Sequence of chain 6.B:
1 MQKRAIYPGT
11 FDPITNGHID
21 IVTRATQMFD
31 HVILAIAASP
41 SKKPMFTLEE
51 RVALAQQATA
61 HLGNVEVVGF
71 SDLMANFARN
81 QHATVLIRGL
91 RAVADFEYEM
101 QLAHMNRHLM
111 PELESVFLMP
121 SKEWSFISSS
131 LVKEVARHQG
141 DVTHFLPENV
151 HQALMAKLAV

Sequence of chain 11.B:
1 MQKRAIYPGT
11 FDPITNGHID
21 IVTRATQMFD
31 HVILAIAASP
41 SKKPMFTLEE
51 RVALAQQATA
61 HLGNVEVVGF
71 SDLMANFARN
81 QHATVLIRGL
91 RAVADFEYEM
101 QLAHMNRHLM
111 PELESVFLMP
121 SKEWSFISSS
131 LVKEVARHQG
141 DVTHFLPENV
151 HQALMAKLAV

Binding-site contacts:
Ligand atom C2 contacts residue LEU131 of chain 6.B at 3.9 Å (hydrophobic).
Ligand atom C4 contacts residue GLU134 of chain 6.B at 3.8 Å.
Ligand atom F contacts residue PHE70 of chain 11.B at 4.0 Å.
Ligand atom C6 contacts residue LEU73 of chain 11.B at 3.4 Å (hydrophobic).
Ligand atom C2 contacts residue LEU102 of chain 11.B at 3.5 Å (hydrophobic).
Ligand atom C2 contacts residue MET105 of chain 11.B at 3.8 Å (hydrophobic).
Ligand atom F2 contacts residue GLU134 of chain 6.B at 3.4 Å.
Ligand atom F1 contacts residue HIS138 of chain 6.B at 3.5 Å.
Ligand atom O contacts residue ASN106 of chain 11.B at 2.6 Å (h-bond).
Ligand atom F1 contacts residue MET74 of chain 11.B at 4.0 Å.
Ligand atom O contacts residue MET74 of chain 11.B at 3.1 Å.
Ligand atom O contacts residue ALA75 of chain 11.B at 3.3 Å (h-bond).
Ligand atom C5 contacts residue MET74 of chain 11.B at 4.0 Å (hydrophobic).
Ligand atom C1 contacts residue MET105 of chain 11.B at 4.0 Å (hydrophobic).
Ligand atom C1 contacts residue LEU102 of chain 11.B at 3.9 Å (hydrophobic).
Ligand atom C contacts residue LEU73 of chain 11.B at 3.6 Å (hydrophobic).
Ligand atom C6 contacts residue MET74 of chain 11.B at 3.7 Å (hydrophobic).
Ligand atom N1 contacts residue MET74 of chain 11.B at 3.0 Å (h-bond).
Ligand atom C3 contacts residue VAL135 of chain 6.B at 3.8 Å (hydrophobic).
Ligand atom C contacts residue ASN106 of chain 11.B at 3.2 Å.
Ligand atom C3 contacts residue LEU102 of chain 11.B at 3.7 Å (hydrophobic).
Ligand atom C1 contacts residue ASN106 of chain 11.B at 3.1 Å.
Ligand atom N1 contacts residue LEU73 of chain 11.B at 3.5 Å.
Ligand atom C4 contacts residue LEU73 of chain 11.B at 4.0 Å (hydrophobic).
Ligand atom C contacts residue MET74 of chain 11.B at 3.7 Å (hydrophobic).
Ligand atom C3 contacts residue LEU131 of chain 6.B at 3.8 Å (hydrophobic).
Ligand atom C5 contacts residue LEU73 of chain 11.B at 4.0 Å (hydrophobic).
Ligand atom C7 contacts residue GLU134 of chain 6.B at 4.2 Å.
Ligand atom F contacts residue MET74 of chain 11.B at 3.9 Å.
Ligand atom F1 contacts residue LEU73 of chain 11.B at 3.5 Å.
Ligand atom O contacts residue LEU109 of chain 11.B at 4.0 Å.
Ligand atom C2 contacts residue VAL135 of chain 6.B at 3.6 Å (hydrophobic).
Ligand atom O contacts residue LEU73 of chain 11.B at 3.6 Å.
Ligand atom F contacts residue ASP72 of chain 11.B at 4.1 Å.
Ligand atom C1 contacts residue LEU109 of chain 11.B at 3.8 Å (hydrophobic).
Ligand atom N contacts residue GLU134 of chain 6.B at 2.8 Å (salt-bridge).
Ligand atom C4 contacts residue LEU102 of chain 11.B at 4.2 Å (hydrophobic).
Ligand atom C5 contacts residue GLU134 of chain 6.B at 3.9 Å.
Ligand atom C3 contacts residue GLU134 of chain 6.B at 4.1 Å.
Ligand atom F1 contacts residue ASP72 of chain 11.B at 3.4 Å.

A small-molecule ligand and the protein it binds are described below.
Small molecule (SMILES): Oc1cccc2nc(C(F)(F)F)[nH]c12